Sequence of chain 2.D:
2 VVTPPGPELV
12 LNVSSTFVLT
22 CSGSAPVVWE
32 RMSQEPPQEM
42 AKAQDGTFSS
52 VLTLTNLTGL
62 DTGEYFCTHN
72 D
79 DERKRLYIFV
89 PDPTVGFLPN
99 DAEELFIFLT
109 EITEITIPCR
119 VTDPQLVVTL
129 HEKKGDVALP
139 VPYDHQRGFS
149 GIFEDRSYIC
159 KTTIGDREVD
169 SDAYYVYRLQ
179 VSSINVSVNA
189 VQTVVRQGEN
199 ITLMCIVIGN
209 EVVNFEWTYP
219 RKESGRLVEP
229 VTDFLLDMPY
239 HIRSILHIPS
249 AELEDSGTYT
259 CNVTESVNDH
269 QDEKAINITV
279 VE

Binding-site contacts:
Ligand atom O7 contacts residue ASN57 of chain 2.D at 4.3 Å.
Ligand atom C8 contacts residue ASN57 of chain 2.D at 3.1 Å.
Ligand atom C4 contacts residue ASN57 of chain 2.D at 4.3 Å.
Ligand atom O5 contacts residue ASN57 of chain 2.D at 2.4 Å (h-bond).
Ligand atom C2 contacts residue ASN57 of chain 2.D at 2.5 Å.
Ligand atom C5 contacts residue ASN57 of chain 2.D at 3.7 Å.
Ligand atom C3 contacts residue ASN57 of chain 2.D at 3.8 Å.
Ligand atom N2 contacts residue ASN57 of chain 2.D at 2.9 Å (h-bond).
Ligand atom C7 contacts residue ASN57 of chain 2.D at 3.2 Å.
Ligand atom C1 contacts residue ASN57 of chain 2.D at 1.4 Å.

This small molecule binds to this protein.
Small molecule (SMILES): CC(=O)N[C@@H]1[C@@H](O)[C@H](O)[C@@H](CO)O[C@H]1O